Sequence of chain 1.A:
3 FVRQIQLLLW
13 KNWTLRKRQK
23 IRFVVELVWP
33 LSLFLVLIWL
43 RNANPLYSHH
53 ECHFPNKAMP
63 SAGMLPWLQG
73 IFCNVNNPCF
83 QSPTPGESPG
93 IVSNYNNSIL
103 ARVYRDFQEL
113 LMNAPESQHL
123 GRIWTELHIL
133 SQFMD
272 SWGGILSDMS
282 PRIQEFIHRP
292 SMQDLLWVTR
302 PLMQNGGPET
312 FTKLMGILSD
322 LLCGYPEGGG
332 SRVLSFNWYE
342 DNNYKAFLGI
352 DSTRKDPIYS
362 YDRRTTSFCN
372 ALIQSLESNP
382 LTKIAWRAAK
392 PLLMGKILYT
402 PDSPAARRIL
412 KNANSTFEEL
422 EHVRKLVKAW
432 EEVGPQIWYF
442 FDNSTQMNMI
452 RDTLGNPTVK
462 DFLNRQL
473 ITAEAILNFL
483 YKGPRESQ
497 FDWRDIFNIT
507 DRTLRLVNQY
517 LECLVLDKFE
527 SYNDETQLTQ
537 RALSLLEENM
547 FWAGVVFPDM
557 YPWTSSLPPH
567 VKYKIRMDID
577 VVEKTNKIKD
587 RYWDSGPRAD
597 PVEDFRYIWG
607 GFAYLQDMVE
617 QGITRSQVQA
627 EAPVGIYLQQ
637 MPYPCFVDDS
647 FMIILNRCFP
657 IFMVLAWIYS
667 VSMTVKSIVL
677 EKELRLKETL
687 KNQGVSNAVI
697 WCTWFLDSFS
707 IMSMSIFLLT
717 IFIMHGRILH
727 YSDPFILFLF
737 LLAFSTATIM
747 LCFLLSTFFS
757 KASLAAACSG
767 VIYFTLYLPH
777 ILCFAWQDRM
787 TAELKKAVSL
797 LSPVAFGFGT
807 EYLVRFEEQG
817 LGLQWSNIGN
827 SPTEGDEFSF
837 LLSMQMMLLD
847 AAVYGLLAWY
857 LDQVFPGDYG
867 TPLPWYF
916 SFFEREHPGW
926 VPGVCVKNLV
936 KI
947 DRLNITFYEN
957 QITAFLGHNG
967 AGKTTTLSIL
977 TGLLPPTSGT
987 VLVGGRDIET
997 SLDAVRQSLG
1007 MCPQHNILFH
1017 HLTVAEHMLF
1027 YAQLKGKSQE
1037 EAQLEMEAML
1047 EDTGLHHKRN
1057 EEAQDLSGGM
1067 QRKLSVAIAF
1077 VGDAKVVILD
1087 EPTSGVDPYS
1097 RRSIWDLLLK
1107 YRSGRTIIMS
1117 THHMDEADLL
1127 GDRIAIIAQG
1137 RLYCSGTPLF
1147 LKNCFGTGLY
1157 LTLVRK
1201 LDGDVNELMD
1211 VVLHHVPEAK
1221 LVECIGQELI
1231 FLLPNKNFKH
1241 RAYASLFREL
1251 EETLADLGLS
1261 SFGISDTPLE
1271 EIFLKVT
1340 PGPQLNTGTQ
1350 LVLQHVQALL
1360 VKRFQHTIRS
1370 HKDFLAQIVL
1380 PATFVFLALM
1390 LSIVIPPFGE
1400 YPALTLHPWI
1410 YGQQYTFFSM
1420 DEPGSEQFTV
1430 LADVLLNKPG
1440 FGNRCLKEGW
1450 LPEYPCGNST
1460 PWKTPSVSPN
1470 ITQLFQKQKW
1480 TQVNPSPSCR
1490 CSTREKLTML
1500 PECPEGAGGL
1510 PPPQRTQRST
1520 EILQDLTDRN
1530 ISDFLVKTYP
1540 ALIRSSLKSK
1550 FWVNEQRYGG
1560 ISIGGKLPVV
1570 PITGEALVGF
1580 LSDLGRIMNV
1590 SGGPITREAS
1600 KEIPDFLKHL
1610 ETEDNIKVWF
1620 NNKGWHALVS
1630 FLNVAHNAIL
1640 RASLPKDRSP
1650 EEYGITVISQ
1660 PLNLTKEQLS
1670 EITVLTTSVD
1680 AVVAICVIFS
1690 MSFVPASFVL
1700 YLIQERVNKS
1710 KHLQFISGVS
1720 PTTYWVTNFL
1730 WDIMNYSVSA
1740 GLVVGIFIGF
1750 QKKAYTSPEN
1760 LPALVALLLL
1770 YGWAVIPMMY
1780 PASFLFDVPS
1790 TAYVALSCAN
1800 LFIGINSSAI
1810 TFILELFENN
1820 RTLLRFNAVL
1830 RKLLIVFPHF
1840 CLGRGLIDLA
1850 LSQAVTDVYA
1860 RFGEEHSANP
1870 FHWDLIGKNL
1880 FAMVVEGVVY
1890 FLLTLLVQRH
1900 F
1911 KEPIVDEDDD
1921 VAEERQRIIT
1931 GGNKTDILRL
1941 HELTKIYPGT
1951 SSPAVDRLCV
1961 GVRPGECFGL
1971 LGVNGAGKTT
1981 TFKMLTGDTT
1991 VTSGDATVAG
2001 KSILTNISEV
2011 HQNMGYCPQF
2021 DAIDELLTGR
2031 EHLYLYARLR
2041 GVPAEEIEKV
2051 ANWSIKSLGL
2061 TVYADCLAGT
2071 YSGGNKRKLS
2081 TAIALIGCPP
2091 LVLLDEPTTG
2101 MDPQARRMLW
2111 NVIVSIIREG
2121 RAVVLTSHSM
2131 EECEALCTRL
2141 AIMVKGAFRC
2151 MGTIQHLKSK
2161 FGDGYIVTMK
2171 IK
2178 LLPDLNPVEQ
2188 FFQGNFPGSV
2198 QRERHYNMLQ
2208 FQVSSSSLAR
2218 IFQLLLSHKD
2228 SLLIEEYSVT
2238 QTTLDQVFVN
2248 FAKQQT

This protein binds this small molecule.
Small molecule (SMILES): CC(C)CCC[C@@H](C)[C@H]1CC[C@H]2[C@@H]3CC=C4C[C@@H](O)CC[C@]4(C)[C@H]3CC[C@]12C

Binding-site contacts:
Ligand atom C7 contacts residue LEU1784 of chain 1.A at 3.5 Å (hydrophobic).
Ligand atom C20 contacts residue LEU1892 of chain 1.A at 4.2 Å (hydrophobic).
Ligand atom C19 contacts residue VAL1896 of chain 1.A at 3.6 Å (hydrophobic).
Ligand atom C19 contacts residue PHE1900 of chain 1.A at 3.6 Å (hydrophobic).
Ligand atom C8 contacts residue PRO1780 of chain 1.A at 4.5 Å (hydrophobic).
Ligand atom C6 contacts residue PHE1783 of chain 1.A at 4.4 Å (hydrophobic).
Ligand atom C10 contacts residue PHE1900 of chain 1.A at 4.2 Å (hydrophobic).
Ligand atom C15 contacts residue PRO1780 of chain 1.A at 4.2 Å (hydrophobic).
Ligand atom C1 contacts residue PHE1900 of chain 1.A at 3.8 Å (hydrophobic).
Ligand atom C6 contacts residue LEU1784 of chain 1.A at 3.2 Å (hydrophobic).
Ligand atom C11 contacts residue VAL1896 of chain 1.A at 4.2 Å (hydrophobic).
Ligand atom C11 contacts residue PHE1900 of chain 1.A at 3.8 Å (hydrophobic).
Ligand atom C5 contacts residue PHE1783 of chain 1.A at 4.5 Å (hydrophobic).
Ligand atom C2 contacts residue PHE1900 of chain 1.A at 4.2 Å (hydrophobic).
Ligand atom C18 contacts residue LEU1892 of chain 1.A at 4.0 Å (hydrophobic).
Ligand atom C19 contacts residue PHE1783 of chain 1.A at 4.2 Å (hydrophobic).
Ligand atom C7 contacts residue PRO1780 of chain 1.A at 4.3 Å (hydrophobic).
Ligand atom C4 contacts residue LEU1784 of chain 1.A at 3.8 Å (hydrophobic).
Ligand atom C18 contacts residue PRO1780 of chain 1.A at 3.8 Å (hydrophobic).
Ligand atom C18 contacts residue VAL1896 of chain 1.A at 4.1 Å (hydrophobic).
Ligand atom C4 contacts residue PHE1783 of chain 1.A at 3.8 Å (hydrophobic).
Ligand atom C5 contacts residue LEU1784 of chain 1.A at 4.1 Å (hydrophobic).